Sequence of chain 2.B:
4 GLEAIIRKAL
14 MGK

Sequence of chain 2.A:
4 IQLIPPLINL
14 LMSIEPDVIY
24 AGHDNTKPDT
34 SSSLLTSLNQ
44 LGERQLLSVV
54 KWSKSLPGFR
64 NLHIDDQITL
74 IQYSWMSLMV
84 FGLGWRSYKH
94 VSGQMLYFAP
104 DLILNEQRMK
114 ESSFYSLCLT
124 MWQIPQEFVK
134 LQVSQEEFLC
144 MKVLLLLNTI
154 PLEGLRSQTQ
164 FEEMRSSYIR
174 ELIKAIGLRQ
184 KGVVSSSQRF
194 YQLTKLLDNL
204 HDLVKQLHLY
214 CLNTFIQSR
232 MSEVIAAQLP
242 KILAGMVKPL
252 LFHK

The small molecule below binds the protein below.
Small molecule (SMILES): COC[C@]1(OC)CC[C@H]2[C@@H]3CCC4=CC(=O)CCC4=C3[C@@H](c3ccc(/C=N/O)cc3)C[C@@]21C

Binding-site contacts:
Ligand atom O29 contacts residue GLU46 of chain 2.A at 3.9 Å.
Ligand atom C23 contacts residue GLY45 of chain 2.A at 3.8 Å.
Ligand atom O2 contacts residue LEU120 of chain 2.A at 3.0 Å.
Ligand atom C33 contacts residue THR217 of chain 2.A at 3.6 Å.
Ligand atom C24 contacts residue GLY45 of chain 2.A at 3.7 Å.
Ligand atom O29 contacts residue LEU5 of chain 2.B at 3.2 Å.
Ligand atom C23 contacts residue LEU41 of chain 2.A at 3.8 Å (hydrophobic).
Ligand atom O14 contacts residue ARG89 of chain 2.A at 2.7 Å (salt-bridge).
Ligand atom C27 contacts residue GLY45 of chain 2.A at 3.6 Å.
Ligand atom C15 contacts residue LEU44 of chain 2.A at 3.5 Å (hydrophobic).
Ligand atom C22 contacts residue CYS214 of chain 2.A at 3.8 Å (hydrophobic).
Ligand atom C25 contacts residue MET82 of chain 2.A at 3.6 Å (hydrophobic).
Ligand atom C13 contacts residue PHE101 of chain 2.A at 3.8 Å (hydrophobic).
Ligand atom C12 contacts residue MET82 of chain 2.A at 3.8 Å (hydrophobic).
Ligand atom C31 contacts residue GLY45 of chain 2.A at 3.7 Å.
Ligand atom C1 contacts residue LEU41 of chain 2.A at 3.6 Å (hydrophobic).
Ligand atom O14 contacts residue GLN48 of chain 2.A at 2.9 Å (h-bond).
Ligand atom C33 contacts residue CYS214 of chain 2.A at 3.7 Å (hydrophobic).
Ligand atom C27 contacts residue GLU46 of chain 2.A at 3.8 Å.
Ligand atom C26 contacts residue GLY45 of chain 2.A at 3.5 Å.
Ligand atom C25 contacts residue TRP78 of chain 2.A at 3.5 Å (hydrophobic).
Ligand atom N28 contacts residue GLU46 of chain 2.A at 3.8 Å.
Ligand atom C25 contacts residue GLY45 of chain 2.A at 3.5 Å.
Ligand atom C15 contacts residue GLN48 of chain 2.A at 3.3 Å.
Ligand atom C19 contacts residue LEU41 of chain 2.A at 3.8 Å (hydrophobic).
Ligand atom O32 contacts residue CYS214 of chain 2.A at 3.3 Å (h-bond).
Ligand atom C5 contacts residue CYS214 of chain 2.A at 3.8 Å (hydrophobic).
Ligand atom C30 contacts residue ASN42 of chain 2.A at 3.8 Å.
Ligand atom C1 contacts residue PHE117 of chain 2.A at 3.6 Å (hydrophobic).
Ligand atom C31 contacts residue ASN42 of chain 2.A at 3.4 Å.
Ligand atom O29 contacts residue LEU49 of chain 2.A at 3.7 Å.
Ligand atom C13 contacts residue GLN48 of chain 2.A at 3.1 Å.
Ligand atom C9 contacts residue MET124 of chain 2.A at 3.6 Å (hydrophobic).
Ligand atom C24 contacts residue TRP78 of chain 2.A at 3.9 Å (hydrophobic).
Ligand atom C24 contacts residue MET82 of chain 2.A at 3.7 Å (hydrophobic).
Ligand atom C31 contacts residue LEU41 of chain 2.A at 3.5 Å (hydrophobic).
Ligand atom C30 contacts residue GLY45 of chain 2.A at 3.6 Å.
Ligand atom C1 contacts residue LEU120 of chain 2.A at 3.3 Å (hydrophobic).
Ligand atom O14 contacts residue PHE101 of chain 2.A at 3.9 Å.
Ligand atom C5 contacts residue LEU210 of chain 2.A at 3.7 Å (hydrophobic).